A protein and the small-molecule ligand that binds it are described below.
Small molecule (SMILES): CC(=O)N[C@@H]1[C@@H](O)[C@H](O)[C@@H](CO)O[C@H]1O

Sequence of chain 1.C:
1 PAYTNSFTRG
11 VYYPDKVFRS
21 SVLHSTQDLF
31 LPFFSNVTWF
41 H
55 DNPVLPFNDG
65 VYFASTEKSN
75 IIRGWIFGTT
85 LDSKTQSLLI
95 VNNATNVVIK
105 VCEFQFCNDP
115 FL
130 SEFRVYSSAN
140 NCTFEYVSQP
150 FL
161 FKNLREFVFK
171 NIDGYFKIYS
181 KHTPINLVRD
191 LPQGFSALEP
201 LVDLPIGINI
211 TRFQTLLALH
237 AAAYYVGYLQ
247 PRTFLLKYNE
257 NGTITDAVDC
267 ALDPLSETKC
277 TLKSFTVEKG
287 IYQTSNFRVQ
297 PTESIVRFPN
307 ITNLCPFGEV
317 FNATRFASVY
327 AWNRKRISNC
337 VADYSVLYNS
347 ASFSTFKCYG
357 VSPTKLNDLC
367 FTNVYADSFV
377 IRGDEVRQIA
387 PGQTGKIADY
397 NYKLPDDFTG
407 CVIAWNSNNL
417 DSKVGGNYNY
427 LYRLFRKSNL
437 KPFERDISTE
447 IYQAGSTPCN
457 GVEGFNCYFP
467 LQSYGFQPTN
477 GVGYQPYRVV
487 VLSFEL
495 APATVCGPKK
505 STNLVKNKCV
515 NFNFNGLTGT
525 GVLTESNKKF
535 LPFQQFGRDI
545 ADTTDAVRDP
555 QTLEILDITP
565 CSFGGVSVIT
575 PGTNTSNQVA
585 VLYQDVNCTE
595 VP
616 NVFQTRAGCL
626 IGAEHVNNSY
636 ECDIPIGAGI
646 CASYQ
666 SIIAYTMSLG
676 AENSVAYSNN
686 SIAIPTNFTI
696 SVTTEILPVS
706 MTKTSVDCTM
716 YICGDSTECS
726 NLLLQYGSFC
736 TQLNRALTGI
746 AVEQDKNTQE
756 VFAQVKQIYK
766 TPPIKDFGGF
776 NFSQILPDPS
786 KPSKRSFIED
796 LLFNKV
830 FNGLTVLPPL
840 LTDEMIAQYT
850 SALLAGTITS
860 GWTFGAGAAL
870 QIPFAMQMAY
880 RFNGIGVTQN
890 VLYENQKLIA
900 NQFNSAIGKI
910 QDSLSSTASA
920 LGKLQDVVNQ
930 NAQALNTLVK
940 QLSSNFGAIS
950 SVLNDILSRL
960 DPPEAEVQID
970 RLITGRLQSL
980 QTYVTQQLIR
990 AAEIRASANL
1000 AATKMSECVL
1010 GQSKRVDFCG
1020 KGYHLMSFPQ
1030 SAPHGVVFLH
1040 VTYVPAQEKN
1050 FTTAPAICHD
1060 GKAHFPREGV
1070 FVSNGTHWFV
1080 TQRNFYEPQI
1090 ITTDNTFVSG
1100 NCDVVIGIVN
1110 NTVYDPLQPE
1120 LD

Binding-site contacts:
Ligand atom C3 contacts residue ASN209 of chain 1.C at 3.8 Å.
Ligand atom C7 contacts residue ASN209 of chain 1.C at 3.1 Å.
Ligand atom C8 contacts residue GLY207 of chain 1.C at 4.0 Å.
Ligand atom C2 contacts residue ASN209 of chain 1.C at 2.5 Å.
Ligand atom C8 contacts residue ILE208 of chain 1.C at 3.8 Å (hydrophobic).
Ligand atom C1 contacts residue ASN209 of chain 1.C at 1.4 Å.
Ligand atom N2 contacts residue ASN209 of chain 1.C at 2.9 Å (h-bond).
Ligand atom C5 contacts residue ASN209 of chain 1.C at 3.7 Å.
Ligand atom C8 contacts residue ASN209 of chain 1.C at 3.8 Å.
Ligand atom C4 contacts residue ASN209 of chain 1.C at 4.2 Å.
Ligand atom O7 contacts residue ASN209 of chain 1.C at 2.8 Å (h-bond).
Ligand atom O5 contacts residue ASN209 of chain 1.C at 2.4 Å (h-bond).